The small molecule below binds the protein below.
Small molecule (SMILES): CCCCn1ccn(C)c1=[Au]Cl

Sequence of chain 1.A:
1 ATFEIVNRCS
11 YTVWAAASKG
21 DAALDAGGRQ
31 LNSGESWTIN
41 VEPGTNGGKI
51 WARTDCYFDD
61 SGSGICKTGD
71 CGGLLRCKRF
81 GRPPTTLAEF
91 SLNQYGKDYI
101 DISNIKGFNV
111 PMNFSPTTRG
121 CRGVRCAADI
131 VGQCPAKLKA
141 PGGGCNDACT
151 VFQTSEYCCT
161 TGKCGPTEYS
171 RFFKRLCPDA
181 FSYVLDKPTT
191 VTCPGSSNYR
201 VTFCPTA

Binding-site contacts:
Ligand atom C6 contacts residue VAL41 of chain 1.A at 4.3 Å (hydrophobic).
Ligand atom C6 contacts residue PRO43 of chain 1.A at 4.0 Å (hydrophobic).
Ligand atom N1 contacts residue ASN40 of chain 1.A at 3.5 Å (h-bond).
Ligand atom N2 contacts residue ASN40 of chain 1.A at 4.4 Å.
Ligand atom C5 contacts residue PRO43 of chain 1.A at 4.1 Å (hydrophobic).
Ligand atom C8 contacts residue GLU42 of chain 1.A at 4.2 Å.
Ligand atom C4 contacts residue ASN40 of chain 1.A at 4.4 Å.
Ligand atom C7 contacts residue ASN40 of chain 1.A at 4.0 Å.
Ligand atom AU contacts residue ALA1 of chain 1.A at 1.6 Å.
Ligand atom C1 contacts residue ALA1 of chain 1.A at 3.5 Å (hydrophobic).
Ligand atom C6 contacts residue GLU42 of chain 1.A at 3.9 Å.
Ligand atom C3 contacts residue ASN40 of chain 1.A at 3.8 Å.
Ligand atom C2 contacts residue THR2 of chain 1.A at 3.3 Å.
Ligand atom C2 contacts residue ASN40 of chain 1.A at 2.9 Å.
Ligand atom AU contacts residue VAL41 of chain 1.A at 3.6 Å.
Ligand atom AU contacts residue THR2 of chain 1.A at 4.1 Å.
Ligand atom C8 contacts residue ASN40 of chain 1.A at 4.3 Å.
Ligand atom C1 contacts residue ASN40 of chain 1.A at 4.0 Å.